Sequence of chain 1.A:
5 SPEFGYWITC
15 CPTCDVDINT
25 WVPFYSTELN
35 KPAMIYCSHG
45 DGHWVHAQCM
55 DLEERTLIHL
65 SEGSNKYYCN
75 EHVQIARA

Binding-site contacts:
Ligand atom CD contacts residue LYS35 of chain 1.A at 3.8 Å.
Ligand atom CB contacts residue ALA37 of chain 1.A at 3.8 Å (hydrophobic).
Ligand atom CA contacts residue LEU64 of chain 1.A at 3.8 Å (hydrophobic).
Ligand atom N contacts residue MET38 of chain 1.A at 2.9 Å (h-bond).
Ligand atom C contacts residue THR31 of chain 1.A at 3.8 Å.
Ligand atom CB contacts residue ASN69 of chain 1.A at 3.1 Å.
Ligand atom CG contacts residue TYR10 of chain 1.A at 3.7 Å (hydrophobic).
Ligand atom C contacts residue MET38 of chain 1.A at 3.5 Å (hydrophobic).
Ligand atom O contacts residue ILE39 of chain 1.A at 3.6 Å.
Ligand atom C contacts residue THR31 of chain 1.A at 3.7 Å.
Ligand atom O contacts residue ILE62 of chain 1.A at 3.8 Å.
Ligand atom N contacts residue LEU64 of chain 1.A at 2.9 Å (h-bond).
Ligand atom CA contacts residue MET38 of chain 1.A at 3.2 Å (hydrophobic).
Ligand atom O contacts residue THR31 of chain 1.A at 2.7 Å (h-bond).
Ligand atom CH2 contacts residue TYR10 of chain 1.A at 3.6 Å (hydrophobic).
Ligand atom N contacts residue GLY67 of chain 1.A at 2.8 Å (h-bond).
Ligand atom O contacts residue TRP48 of chain 1.A at 3.7 Å.
Ligand atom CA contacts residue TRP48 of chain 1.A at 3.8 Å (hydrophobic).
Ligand atom CG2 contacts residue MET38 of chain 1.A at 3.7 Å (hydrophobic).
Ligand atom O contacts residue TYR40 of chain 1.A at 3.1 Å (h-bond).
Ligand atom NH2 contacts residue TYR40 of chain 1.A at 3.6 Å.
Ligand atom CB contacts residue MET38 of chain 1.A at 3.2 Å (hydrophobic).
Ligand atom O contacts residue THR31 of chain 1.A at 3.6 Å.
Ligand atom CG contacts residue PRO36 of chain 1.A at 3.7 Å (hydrophobic).
Ligand atom O contacts residue LEU64 of chain 1.A at 3.5 Å (h-bond).
Ligand atom OG1 contacts residue SER65 of chain 1.A at 3.2 Å.
Ligand atom CB contacts residue TYR10 of chain 1.A at 3.6 Å (hydrophobic).
Ligand atom O contacts residue MET38 of chain 1.A at 3.0 Å (h-bond).
Ligand atom N contacts residue ASN69 of chain 1.A at 2.8 Å (h-bond).
Ligand atom CH1 contacts residue TRP48 of chain 1.A at 3.4 Å (hydrophobic).
Ligand atom CG contacts residue LYS35 of chain 1.A at 3.7 Å.
Ligand atom CA contacts residue ASN69 of chain 1.A at 3.1 Å.
Ligand atom CG2 contacts residue LEU61 of chain 1.A at 3.8 Å (hydrophobic).
Ligand atom O contacts residue SER65 of chain 1.A at 3.7 Å.
Ligand atom O contacts residue ALA37 of chain 1.A at 3.3 Å.
Ligand atom CH2 contacts residue GLY9 of chain 1.A at 3.8 Å.
Ligand atom CG2 contacts residue ILE39 of chain 1.A at 3.8 Å (hydrophobic).
Ligand atom CQ1 contacts residue TYR40 of chain 1.A at 3.6 Å (hydrophobic).
Ligand atom NE2 contacts residue TYR10 of chain 1.A at 2.9 Å (h-bond).
Ligand atom CA contacts residue THR31 of chain 1.A at 3.7 Å.

A protein and the small-molecule ligand that binds it are described below.
Small molecule (SMILES): C/N=C(\NC)NCCC[C@H](NC(=O)[C@H](C)N)C(=O)N[C@H](C(=O)N[C@@H](CCCCN(C)C)C(=O)N[C@@H](CCC(N)=O)C(=O)N[C@H](C(=O)N[C@@H](C)C(=O)N[C@@H](C)C(=O)O)[C@@H](C)O)[C@@H](C)O